A protein and the small-molecule ligand that binds it are described below.
Small molecule (SMILES): CC(=O)N[C@H]1[C@H]([C@H](O)[C@H](O)CO)O[C@@](O)(C(=O)O)C[C@@H]1O

Binding-site contacts:
Ligand atom O1B contacts residue ASN284 of chain 2.A at 3.7 Å.
Ligand atom C2 contacts residue ASN284 of chain 2.A at 3.9 Å.
Ligand atom O4 contacts residue ASN231 of chain 22.A at 4.2 Å.
Ligand atom O1B contacts residue ASN231 of chain 22.A at 4.3 Å.
Ligand atom O1A contacts residue THR286 of chain 2.A at 4.2 Å.
Ligand atom C3 contacts residue TRP287 of chain 2.A at 4.1 Å (hydrophobic).
Ligand atom C11 contacts residue ALA253 of chain 22.A at 3.6 Å (hydrophobic).
Ligand atom C2 contacts residue THR286 of chain 2.A at 4.2 Å.
Ligand atom C10 contacts residue SER256 of chain 22.A at 4.2 Å.
Ligand atom C4 contacts residue VAL257 of chain 22.A at 4.4 Å (hydrophobic).
Ligand atom C11 contacts residue ASN55 of chain 2.A at 3.2 Å.
Ligand atom O1A contacts residue ASN231 of chain 22.A at 2.7 Å (h-bond).
Ligand atom O2 contacts residue TRP287 of chain 2.A at 4.5 Å.
Ligand atom C1 contacts residue ARG232 of chain 22.A at 3.6 Å.
Ligand atom O4 contacts residue TRP287 of chain 2.A at 4.1 Å.
Ligand atom O10 contacts residue SER256 of chain 22.A at 3.5 Å (h-bond).
Ligand atom C3 contacts residue ASN231 of chain 22.A at 3.9 Å.
Ligand atom O1A contacts residue ARG232 of chain 22.A at 3.5 Å.
Ligand atom C4 contacts residue ASN231 of chain 22.A at 3.5 Å.
Ligand atom C10 contacts residue ASN55 of chain 2.A at 3.8 Å.
Ligand atom C3 contacts residue THR286 of chain 2.A at 3.5 Å.
Ligand atom C2 contacts residue ASN231 of chain 22.A at 4.0 Å.
Ligand atom O1A contacts residue ASN284 of chain 2.A at 4.5 Å.
Ligand atom C11 contacts residue GLY254 of chain 22.A at 3.6 Å.
Ligand atom C1 contacts residue ASN284 of chain 2.A at 3.8 Å.
Ligand atom O2 contacts residue ARG232 of chain 22.A at 4.5 Å.
Ligand atom O10 contacts residue SER52 of chain 2.A at 4.4 Å.
Ligand atom O2 contacts residue THR286 of chain 2.A at 4.0 Å.
Ligand atom C1 contacts residue ASN231 of chain 22.A at 3.6 Å.
Ligand atom C11 contacts residue SER256 of chain 22.A at 4.3 Å.
Ligand atom O1B contacts residue ARG232 of chain 22.A at 2.5 Å (salt-bridge).
Ligand atom C5 contacts residue ASN231 of chain 22.A at 4.5 Å.
Ligand atom O4 contacts residue VAL257 of chain 22.A at 3.1 Å.
Ligand atom O2 contacts residue ASN284 of chain 2.A at 3.0 Å (h-bond).
Ligand atom O10 contacts residue ASN55 of chain 2.A at 3.4 Å (h-bond).
Ligand atom O2 contacts residue ASN231 of chain 22.A at 4.2 Å.

Sequence of chain 22.A:
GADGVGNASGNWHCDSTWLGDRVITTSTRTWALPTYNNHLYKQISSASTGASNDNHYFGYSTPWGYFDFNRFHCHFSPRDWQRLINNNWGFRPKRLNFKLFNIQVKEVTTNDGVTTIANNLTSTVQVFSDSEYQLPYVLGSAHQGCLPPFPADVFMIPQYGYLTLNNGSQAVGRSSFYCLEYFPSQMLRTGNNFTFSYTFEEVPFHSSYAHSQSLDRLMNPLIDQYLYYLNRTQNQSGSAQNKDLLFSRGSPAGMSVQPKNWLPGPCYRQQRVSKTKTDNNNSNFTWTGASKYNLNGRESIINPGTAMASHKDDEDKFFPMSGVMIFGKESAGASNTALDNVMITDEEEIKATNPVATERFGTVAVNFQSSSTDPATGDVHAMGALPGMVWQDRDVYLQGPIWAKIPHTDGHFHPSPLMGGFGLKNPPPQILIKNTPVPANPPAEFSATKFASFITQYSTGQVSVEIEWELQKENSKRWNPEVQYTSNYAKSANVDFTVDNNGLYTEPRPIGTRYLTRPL

Sequence of chain 2.A:
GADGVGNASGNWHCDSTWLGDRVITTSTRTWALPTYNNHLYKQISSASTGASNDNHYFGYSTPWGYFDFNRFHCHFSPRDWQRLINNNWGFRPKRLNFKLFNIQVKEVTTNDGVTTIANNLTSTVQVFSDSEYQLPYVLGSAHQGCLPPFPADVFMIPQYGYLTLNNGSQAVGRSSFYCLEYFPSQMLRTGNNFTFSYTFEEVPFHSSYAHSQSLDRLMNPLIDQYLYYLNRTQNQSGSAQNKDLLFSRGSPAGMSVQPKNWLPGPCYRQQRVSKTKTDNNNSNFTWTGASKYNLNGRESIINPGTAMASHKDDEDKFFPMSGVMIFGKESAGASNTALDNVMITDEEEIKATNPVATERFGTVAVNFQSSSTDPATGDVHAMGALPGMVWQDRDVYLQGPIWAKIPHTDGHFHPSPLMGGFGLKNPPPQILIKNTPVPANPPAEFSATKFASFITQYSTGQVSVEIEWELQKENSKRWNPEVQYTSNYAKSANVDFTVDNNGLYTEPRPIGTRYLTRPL